Sequence of chain 1.E:
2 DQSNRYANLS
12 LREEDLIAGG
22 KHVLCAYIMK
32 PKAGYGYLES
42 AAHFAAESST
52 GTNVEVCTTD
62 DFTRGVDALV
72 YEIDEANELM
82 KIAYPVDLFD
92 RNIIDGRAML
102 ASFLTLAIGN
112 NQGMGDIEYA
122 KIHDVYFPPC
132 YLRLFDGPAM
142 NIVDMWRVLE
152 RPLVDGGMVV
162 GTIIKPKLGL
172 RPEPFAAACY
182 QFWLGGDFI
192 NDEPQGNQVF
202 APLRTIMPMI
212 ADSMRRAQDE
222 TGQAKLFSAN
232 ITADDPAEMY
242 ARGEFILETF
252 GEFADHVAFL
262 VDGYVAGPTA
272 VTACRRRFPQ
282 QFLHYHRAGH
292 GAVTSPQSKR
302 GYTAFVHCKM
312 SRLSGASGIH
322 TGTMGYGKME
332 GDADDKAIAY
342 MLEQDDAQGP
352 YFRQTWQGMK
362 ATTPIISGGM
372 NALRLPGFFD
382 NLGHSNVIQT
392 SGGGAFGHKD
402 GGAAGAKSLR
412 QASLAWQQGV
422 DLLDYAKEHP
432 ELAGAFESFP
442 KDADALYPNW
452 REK

Sequence of chain 1.F:
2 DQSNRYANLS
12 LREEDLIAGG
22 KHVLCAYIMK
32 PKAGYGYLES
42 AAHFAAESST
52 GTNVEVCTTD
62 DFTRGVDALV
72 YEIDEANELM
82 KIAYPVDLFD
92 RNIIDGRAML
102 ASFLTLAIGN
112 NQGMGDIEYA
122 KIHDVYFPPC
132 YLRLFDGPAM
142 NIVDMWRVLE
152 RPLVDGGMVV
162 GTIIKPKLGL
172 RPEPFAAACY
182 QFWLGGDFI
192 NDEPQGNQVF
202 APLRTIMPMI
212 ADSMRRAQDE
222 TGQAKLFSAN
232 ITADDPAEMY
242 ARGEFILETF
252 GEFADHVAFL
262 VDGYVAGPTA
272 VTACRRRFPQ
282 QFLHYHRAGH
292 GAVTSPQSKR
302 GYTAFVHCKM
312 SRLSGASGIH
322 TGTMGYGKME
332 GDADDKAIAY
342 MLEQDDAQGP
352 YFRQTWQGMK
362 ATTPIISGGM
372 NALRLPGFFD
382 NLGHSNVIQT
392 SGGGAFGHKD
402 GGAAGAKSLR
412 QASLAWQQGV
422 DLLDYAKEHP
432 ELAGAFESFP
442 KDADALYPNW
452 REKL

This small molecule binds to this protein.
Small molecule (SMILES): O=C(O)[C@@](O)(COP(=O)(O)O)[C@H](O)[C@H](O)COP(=O)(O)O

Binding-site contacts:
Ligand atom O5P contacts residue SER368 of chain 1.F at 3.3 Å (h-bond).
Ligand atom O4P contacts residue ARG288 of chain 1.F at 2.9 Å (salt-bridge).
Ligand atom O2 contacts residue MG1 of chain 1.X at 2.2 Å.
Ligand atom O2 contacts residue ILE164 of chain 1.F at 3.3 Å.
Ligand atom C contacts residue ASN111 of chain 1.E at 3.4 Å.
Ligand atom O2 contacts residue ASP193 of chain 1.F at 3.4 Å (salt-bridge).
Ligand atom C3 contacts residue KCX191 of chain 1.F at 3.1 Å.
Ligand atom O3P contacts residue GLY393 of chain 1.F at 2.9 Å (h-bond).
Ligand atom O2 contacts residue KCX191 of chain 1.F at 3.1 Å (h-bond).
Ligand atom O2P contacts residue GLY393 of chain 1.F at 3.3 Å.
Ligand atom O2P contacts residue LYS166 of chain 1.F at 3.3 Å.
Ligand atom C3 contacts residue MG1 of chain 1.X at 2.9 Å.
Ligand atom O1P contacts residue GLY370 of chain 1.F at 2.6 Å (h-bond).
Ligand atom O2P contacts residue GLY394 of chain 1.F at 2.6 Å (h-bond).
Ligand atom O7 contacts residue GLU194 of chain 1.F at 3.0 Å (salt-bridge).
Ligand atom O2P contacts residue THR53 of chain 1.E at 3.0 Å.
Ligand atom O3 contacts residue ASN111 of chain 1.E at 3.1 Å (h-bond).
Ligand atom O6 contacts residue LYS329 of chain 1.F at 3.0 Å (salt-bridge).
Ligand atom O7 contacts residue ASP193 of chain 1.F at 3.0 Å (salt-bridge).
Ligand atom O7 contacts residue MG1 of chain 1.X at 1.9 Å.
Ligand atom O6P contacts residue ARG288 of chain 1.F at 3.0 Å (salt-bridge).
Ligand atom C2 contacts residue MG1 of chain 1.X at 2.6 Å.
Ligand atom O2 contacts residue LYS166 of chain 1.F at 3.0 Å (salt-bridge).
Ligand atom O3 contacts residue KCX191 of chain 1.F at 2.7 Å (h-bond).
Ligand atom O7 contacts residue LYS166 of chain 1.F at 3.3 Å (salt-bridge).
Ligand atom O4 contacts residue SER368 of chain 1.F at 3.0 Å (h-bond).
Ligand atom O7 contacts residue ASN111 of chain 1.E at 3.0 Å (h-bond).
Ligand atom C contacts residue LYS166 of chain 1.F at 3.5 Å.
Ligand atom O1P contacts residue THR53 of chain 1.E at 3.5 Å.
Ligand atom O3 contacts residue GLU194 of chain 1.F at 3.0 Å (salt-bridge).
Ligand atom O6 contacts residue GLU48 of chain 1.E at 3.4 Å (salt-bridge).
Ligand atom O5P contacts residue HIS321 of chain 1.F at 2.7 Å (h-bond).
Ligand atom O7 contacts residue LYS168 of chain 1.F at 2.6 Å (salt-bridge).
Ligand atom O3P contacts residue ILE164 of chain 1.F at 3.5 Å.
Ligand atom O1 contacts residue LYS166 of chain 1.F at 3.1 Å (salt-bridge).
Ligand atom O3 contacts residue MG1 of chain 1.X at 2.2 Å.
Ligand atom C contacts residue MG1 of chain 1.X at 2.6 Å.
Ligand atom O1P contacts residue LYS329 of chain 1.F at 3.0 Å (salt-bridge).
Ligand atom O3 contacts residue HIS287 of chain 1.F at 2.8 Å (h-bond).
Ligand atom O4 contacts residue GLY369 of chain 1.F at 3.0 Å (h-bond).